Binding-site contacts:
Ligand atom C4 contacts residue ASN19 of chain 26.Y at 4.5 Å.
Ligand atom C2 contacts residue ASN19 of chain 26.Y at 3.4 Å.
Ligand atom C1 contacts residue ASN19 of chain 26.Y at 1.9 Å.
Ligand atom C3 contacts residue ASN19 of chain 26.Y at 4.4 Å.
Ligand atom O7 contacts residue ASN19 of chain 26.Y at 4.4 Å.
Ligand atom C8 contacts residue TYR17 of chain 26.Y at 4.0 Å (hydrophobic).
Ligand atom O6 contacts residue ASN19 of chain 26.Y at 4.4 Å.
Ligand atom C6 contacts residue ASN19 of chain 26.Y at 4.1 Å.
Ligand atom N2 contacts residue ASN19 of chain 26.Y at 4.0 Å.
Ligand atom O5 contacts residue ASN19 of chain 26.Y at 2.2 Å (h-bond).
Ligand atom C5 contacts residue ASN19 of chain 26.Y at 3.3 Å.

This protein binds this small molecule.
Small molecule (SMILES): CC(=O)N[C@H]1[C@H](O[C@H]2[C@H](O)[C@@H](NC(C)=O)CO[C@@H]2CO)O[C@H](CO)[C@@H](O)[C@@H]1O

Sequence of chain 26.Y:
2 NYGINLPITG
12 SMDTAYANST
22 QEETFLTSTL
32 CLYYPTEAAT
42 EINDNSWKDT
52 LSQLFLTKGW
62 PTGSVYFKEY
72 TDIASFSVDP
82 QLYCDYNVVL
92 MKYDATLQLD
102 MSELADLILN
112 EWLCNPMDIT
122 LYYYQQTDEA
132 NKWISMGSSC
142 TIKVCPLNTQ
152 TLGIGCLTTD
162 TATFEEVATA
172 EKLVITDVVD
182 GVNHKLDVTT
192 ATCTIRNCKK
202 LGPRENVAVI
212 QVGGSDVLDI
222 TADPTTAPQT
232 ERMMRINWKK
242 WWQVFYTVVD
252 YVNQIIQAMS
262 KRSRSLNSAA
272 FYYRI